Binding-site contacts:
Ligand atom NA2 contacts residue GLU142 of chain 1.A at 3.5 Å (salt-bridge).
Ligand atom O4 contacts residue ASN143 of chain 1.A at 3.5 Å (h-bond).
Ligand atom N8 contacts residue SER91 of chain 1.A at 2.9 Å (h-bond).
Ligand atom C16 contacts residue JB21 of chain 1.D at 3.6 Å.
Ligand atom C8A contacts residue MET140 of chain 1.A at 3.6 Å (hydrophobic).
Ligand atom N3 contacts residue ASN143 of chain 1.A at 3.1 Å (h-bond).
Ligand atom C15 contacts residue JB21 of chain 1.D at 3.7 Å.
Ligand atom C16 contacts residue LEU92 of chain 1.A at 3.6 Å (hydrophobic).
Ligand atom C7 contacts residue TYR89 of chain 1.A at 3.7 Å (hydrophobic).
Ligand atom C4 contacts residue ASP145 of chain 1.A at 3.8 Å.
Ligand atom C2 contacts residue ASP141 of chain 1.A at 3.4 Å.
Ligand atom N1 contacts residue ILE93 of chain 1.A at 3.0 Å (h-bond).
Ligand atom C6 contacts residue ASN107 of chain 1.A at 3.6 Å.
Ligand atom C4A contacts residue MET140 of chain 1.A at 3.5 Å (hydrophobic).
Ligand atom O5 contacts residue TYR89 of chain 1.A at 3.6 Å.
Ligand atom N1 contacts residue LEU92 of chain 1.A at 3.6 Å.
Ligand atom NA2 contacts residue ASP141 of chain 1.A at 2.9 Å (salt-bridge).
Ligand atom N3 contacts residue MET140 of chain 1.A at 3.7 Å.
Ligand atom O4 contacts residue HIS138 of chain 1.A at 3.4 Å.
Ligand atom C18 contacts residue JB21 of chain 1.D at 3.3 Å.
Ligand atom C11 contacts residue LEU92 of chain 1.A at 3.8 Å (hydrophobic).
Ligand atom C4 contacts residue ASN143 of chain 1.A at 3.6 Å.
Ligand atom C16 contacts residue SER91 of chain 1.A at 3.4 Å.
Ligand atom NA2 contacts residue LEU92 of chain 1.A at 3.8 Å.
Ligand atom O4 contacts residue MET140 of chain 1.A at 3.6 Å.
Ligand atom C15 contacts residue ARG90 of chain 1.A at 3.4 Å.
Ligand atom C16 contacts residue ARG90 of chain 1.A at 3.2 Å.
Ligand atom O4 contacts residue ALA144 of chain 1.A at 3.6 Å.
Ligand atom C18 contacts residue TYR89 of chain 1.A at 3.3 Å (hydrophobic).
Ligand atom O4 contacts residue ASP145 of chain 1.A at 2.9 Å (salt-bridge).
Ligand atom C7 contacts residue SER91 of chain 1.A at 3.4 Å.
Ligand atom N5 contacts residue ASN107 of chain 1.A at 3.5 Å.
Ligand atom NA2 contacts residue ILE93 of chain 1.A at 2.9 Å (h-bond).
Ligand atom N3 contacts residue ASP141 of chain 1.A at 3.0 Å (salt-bridge).
Ligand atom C15 contacts residue LEU92 of chain 1.A at 3.8 Å (hydrophobic).
Ligand atom C2 contacts residue LEU92 of chain 1.A at 3.6 Å (hydrophobic).
Ligand atom C15 contacts residue SER91 of chain 1.A at 3.4 Å.
Ligand atom C4 contacts residue MET140 of chain 1.A at 3.5 Å (hydrophobic).
Ligand atom O5 contacts residue JB21 of chain 1.D at 3.0 Å.
Ligand atom C4 contacts residue ALA144 of chain 1.A at 3.8 Å (hydrophobic).

This protein binds this small molecule.
Small molecule (SMILES): Nc1nc2c(c(=O)[nH]1)N[C@H](CN(C=O)c1ccc(C(=O)N[C@@H](CCC(=O)O)C(=O)O)cc1)CN2

Sequence of chain 1.A:
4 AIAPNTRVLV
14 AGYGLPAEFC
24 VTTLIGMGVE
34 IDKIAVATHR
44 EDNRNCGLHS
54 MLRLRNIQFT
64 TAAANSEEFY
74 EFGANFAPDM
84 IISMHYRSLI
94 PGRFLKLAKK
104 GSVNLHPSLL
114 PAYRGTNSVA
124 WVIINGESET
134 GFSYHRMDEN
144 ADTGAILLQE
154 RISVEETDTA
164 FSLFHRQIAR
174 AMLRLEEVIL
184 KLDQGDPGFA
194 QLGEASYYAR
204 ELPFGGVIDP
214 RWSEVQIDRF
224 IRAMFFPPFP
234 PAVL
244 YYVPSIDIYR